This small molecule binds to this protein.
Small molecule (SMILES): Cc1cn([C@H]2C[C@H](O)[C@@H](COP(=O)(O)OP(=O)(O)O[C@H]3O[C@H](C)[C@H](O)[C@H](O)[C@H]3O)O2)c(=O)[nH]c1=O

Binding-site contacts:
Ligand atom C6Q contacts residue ILE118 of chain 2.B at 3.7 Å (hydrophobic).
Ligand atom C6 contacts residue TRP320 of chain 2.B at 3.8 Å (hydrophobic).
Ligand atom C2 contacts residue PHE83 of chain 2.B at 3.5 Å (hydrophobic).
Ligand atom C4Q contacts residue ASN238 of chain 2.B at 3.6 Å.
Ligand atom O1B contacts residue ALA154 of chain 2.B at 3.7 Å.
Ligand atom O3Q contacts residue ASN238 of chain 2.B at 3.0 Å (h-bond).
Ligand atom C4 contacts residue PHE83 of chain 2.B at 3.6 Å (hydrophobic).
Ligand atom O2B contacts residue THR155 of chain 2.B at 3.0 Å (h-bond).
Ligand atom N1 contacts residue PHE83 of chain 2.B at 3.5 Å.
Ligand atom O3A contacts residue ASN158 of chain 2.B at 3.4 Å (h-bond).
Ligand atom N3 contacts residue TRP320 of chain 2.B at 3.4 Å.
Ligand atom C5M contacts residue GLN322 of chain 2.B at 3.5 Å.
Ligand atom C2 contacts residue TRP320 of chain 2.B at 3.5 Å (hydrophobic).
Ligand atom C6 contacts residue PHE83 of chain 2.B at 3.4 Å (hydrophobic).
Ligand atom O5Q contacts residue THR155 of chain 2.B at 2.9 Å (h-bond).
Ligand atom O1B contacts residue GLN153 of chain 2.B at 3.4 Å (h-bond).
Ligand atom O2Q contacts residue ARG408 of chain 2.B at 3.2 Å (salt-bridge).
Ligand atom C5 contacts residue PHE83 of chain 2.B at 3.7 Å (hydrophobic).
Ligand atom O4 contacts residue THR321 of chain 2.B at 3.3 Å (h-bond).
Ligand atom C6Q contacts residue GLY117 of chain 2.B at 3.7 Å.
Ligand atom O4Q contacts residue ASN200 of chain 2.B at 3.1 Å (h-bond).
Ligand atom C5M contacts residue PHE83 of chain 2.B at 3.8 Å (hydrophobic).
Ligand atom O3Q contacts residue GLU405 of chain 2.B at 3.0 Å (salt-bridge).
Ligand atom C4 contacts residue TRP320 of chain 2.B at 3.5 Å (hydrophobic).
Ligand atom C6Q contacts residue THR155 of chain 2.B at 3.6 Å.
Ligand atom O2 contacts residue TRP320 of chain 2.B at 3.6 Å.
Ligand atom C5X contacts residue TYR159 of chain 2.B at 3.5 Å (hydrophobic).
Ligand atom O4 contacts residue TRP67 of chain 2.B at 2.9 Å (h-bond).
Ligand atom O1B contacts residue TYR159 of chain 2.B at 2.6 Å (h-bond).
Ligand atom O4X contacts residue PHE83 of chain 2.B at 3.4 Å.
Ligand atom C1Q contacts residue ARG408 of chain 2.B at 3.6 Å.
Ligand atom O4 contacts residue GLN322 of chain 2.B at 3.6 Å.
Ligand atom C2X contacts residue TRP320 of chain 2.B at 3.5 Å (hydrophobic).
Ligand atom N3 contacts residue PHE83 of chain 2.B at 3.6 Å.
Ligand atom C3Q contacts residue GLU405 of chain 2.B at 3.7 Å.
Ligand atom O4Q contacts residue GLU405 of chain 2.B at 3.6 Å.
Ligand atom O2B contacts residue ASN158 of chain 2.B at 2.8 Å (h-bond).
Ligand atom C2Q contacts residue GLU405 of chain 2.B at 3.7 Å.
Ligand atom C6Q contacts residue ALA154 of chain 2.B at 3.6 Å (hydrophobic).
Ligand atom O1A contacts residue ARG408 of chain 2.B at 2.6 Å (salt-bridge).

Sequence of chain 2.B:
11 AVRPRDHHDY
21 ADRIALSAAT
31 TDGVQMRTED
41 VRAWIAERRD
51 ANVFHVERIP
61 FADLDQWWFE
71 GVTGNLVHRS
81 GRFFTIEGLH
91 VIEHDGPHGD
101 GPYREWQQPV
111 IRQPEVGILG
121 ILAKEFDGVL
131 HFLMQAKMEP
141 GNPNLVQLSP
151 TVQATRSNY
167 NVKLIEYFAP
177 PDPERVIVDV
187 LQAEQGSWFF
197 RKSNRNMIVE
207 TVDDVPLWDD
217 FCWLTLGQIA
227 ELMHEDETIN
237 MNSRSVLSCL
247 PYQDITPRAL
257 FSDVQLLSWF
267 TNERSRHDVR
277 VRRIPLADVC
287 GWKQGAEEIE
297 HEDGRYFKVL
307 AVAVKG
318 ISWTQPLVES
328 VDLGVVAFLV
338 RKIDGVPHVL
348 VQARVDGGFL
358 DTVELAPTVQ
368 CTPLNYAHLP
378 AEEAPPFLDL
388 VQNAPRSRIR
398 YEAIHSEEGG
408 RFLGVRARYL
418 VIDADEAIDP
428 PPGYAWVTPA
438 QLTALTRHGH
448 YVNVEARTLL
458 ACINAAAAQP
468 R